The small molecule below binds the protein below.
Small molecule (SMILES): Cc1ccncc1NC(=O)CCc1ccccc1F

Sequence of chain 2.A:
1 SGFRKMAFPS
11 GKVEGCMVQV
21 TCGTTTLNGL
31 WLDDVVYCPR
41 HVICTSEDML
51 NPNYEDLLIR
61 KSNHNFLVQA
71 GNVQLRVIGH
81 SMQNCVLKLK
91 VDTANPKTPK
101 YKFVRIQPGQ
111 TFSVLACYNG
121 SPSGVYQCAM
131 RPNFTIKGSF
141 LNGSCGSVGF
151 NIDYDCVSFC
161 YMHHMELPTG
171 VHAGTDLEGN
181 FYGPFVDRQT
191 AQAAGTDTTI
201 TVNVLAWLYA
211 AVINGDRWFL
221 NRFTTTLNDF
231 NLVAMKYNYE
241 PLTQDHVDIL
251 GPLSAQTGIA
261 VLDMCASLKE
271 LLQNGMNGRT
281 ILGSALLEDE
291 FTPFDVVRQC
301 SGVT

Binding-site contacts:
Ligand atom C6 contacts residue HIS164 of chain 2.A at 3.8 Å.
Ligand atom C13 contacts residue ASP187 of chain 2.A at 3.4 Å.
Ligand atom C3 contacts residue HIS163 of chain 2.A at 4.0 Å.
Ligand atom C4 contacts residue MET165 of chain 2.A at 3.8 Å (hydrophobic).
Ligand atom C12 contacts residue ASP187 of chain 2.A at 3.8 Å.
Ligand atom C6 contacts residue GLU166 of chain 2.A at 3.9 Å.
Ligand atom F contacts residue HIS164 of chain 2.A at 3.6 Å.
Ligand atom F contacts residue ASP187 of chain 2.A at 3.9 Å.
Ligand atom C12 contacts residue TYR54 of chain 2.A at 3.6 Å (hydrophobic).
Ligand atom C4 contacts residue CYS145 of chain 2.A at 3.6 Å (hydrophobic).
Ligand atom O contacts residue MET165 of chain 2.A at 3.3 Å.
Ligand atom C11 contacts residue MET49 of chain 2.A at 3.4 Å (hydrophobic).
Ligand atom C13 contacts residue TYR54 of chain 2.A at 3.3 Å (hydrophobic).
Ligand atom N contacts residue PHE140 of chain 2.A at 3.8 Å.
Ligand atom C2 contacts residue LEU141 of chain 2.A at 3.5 Å (hydrophobic).
Ligand atom C4 contacts residue GLU166 of chain 2.A at 3.6 Å.
Ligand atom F contacts residue MET165 of chain 2.A at 3.4 Å.
Ligand atom C12 contacts residue MET49 of chain 2.A at 3.9 Å (hydrophobic).
Ligand atom C6 contacts residue MET165 of chain 2.A at 3.9 Å (hydrophobic).
Ligand atom C contacts residue ASN142 of chain 2.A at 3.8 Å.
Ligand atom C5 contacts residue CYS145 of chain 2.A at 3.9 Å (hydrophobic).
Ligand atom C7 contacts residue HIS164 of chain 2.A at 3.8 Å.
Ligand atom C3 contacts residue PHE140 of chain 2.A at 3.3 Å (hydrophobic).
Ligand atom C2 contacts residue GLU166 of chain 2.A at 3.6 Å.
Ligand atom C1 contacts residue ASN142 of chain 2.A at 4.0 Å.
Ligand atom C13 contacts residue HIS41 of chain 2.A at 3.5 Å.
Ligand atom O contacts residue GLU166 of chain 2.A at 2.9 Å (salt-bridge).
Ligand atom F contacts residue HIS41 of chain 2.A at 3.1 Å.
Ligand atom C2 contacts residue PHE140 of chain 2.A at 4.0 Å (hydrophobic).
Ligand atom C3 contacts residue LEU141 of chain 2.A at 3.7 Å (hydrophobic).
Ligand atom C11 contacts residue GLN189 of chain 2.A at 4.0 Å.
Ligand atom C4 contacts residue HIS163 of chain 2.A at 3.3 Å.
Ligand atom N contacts residue HIS163 of chain 2.A at 2.8 Å (h-bond).
Ligand atom N contacts residue GLU166 of chain 2.A at 3.7 Å.
Ligand atom C14 contacts residue HIS41 of chain 2.A at 3.7 Å.
Ligand atom C10 contacts residue GLN189 of chain 2.A at 3.8 Å.
Ligand atom N1 contacts residue CYS145 of chain 2.A at 3.7 Å.
Ligand atom C2 contacts residue ASN142 of chain 2.A at 3.6 Å.
Ligand atom C3 contacts residue GLU166 of chain 2.A at 3.6 Å.
Ligand atom N contacts residue SER144 of chain 2.A at 3.9 Å.